Binding-site contacts:
Ligand atom C4 contacts residue GLY98 of chain 5.A at 3.2 Å.
Ligand atom O4' contacts residue LEU328 of chain 5.A at 3.0 Å.
Ligand atom O2 contacts residue LEU328 of chain 5.A at 2.2 Å.
Ligand atom C6 contacts residue GLY98 of chain 5.A at 4.1 Å.
Ligand atom OP2 contacts residue GLN252 of chain 5.A at 4.1 Å.
Ligand atom C5' contacts residue GLN252 of chain 5.A at 3.4 Å.
Ligand atom C1' contacts residue LEU328 of chain 5.A at 3.9 Å (hydrophobic).
Ligand atom OP1 contacts residue ARG391 of chain 5.A at 3.8 Å.
Ligand atom C5 contacts residue GLY98 of chain 5.A at 2.9 Å.
Ligand atom O4 contacts residue PRO334 of chain 5.A at 3.7 Å.
Ligand atom O4' contacts residue PRO334 of chain 5.A at 4.0 Å.
Ligand atom P contacts residue PHE333 of chain 5.A at 3.8 Å.
Ligand atom C2 contacts residue LEU328 of chain 5.A at 3.0 Å (hydrophobic).
Ligand atom C6 contacts residue PHE333 of chain 5.A at 3.7 Å (hydrophobic).
Ligand atom OP1 contacts residue GLN252 of chain 5.A at 3.7 Å.
Ligand atom N3 contacts residue LEU328 of chain 5.A at 3.9 Å.
Ligand atom N1 contacts residue LEU328 of chain 5.A at 3.8 Å.
Ligand atom OP2 contacts residue PHE333 of chain 5.A at 3.3 Å.
Ligand atom C5' contacts residue PHE333 of chain 5.A at 3.2 Å (hydrophobic).
Ligand atom C2' contacts residue PHE333 of chain 5.A at 2.9 Å (hydrophobic).
Ligand atom O2 contacts residue PRO334 of chain 5.A at 3.8 Å.
Ligand atom O4 contacts residue ALA259 of chain 5.A at 3.2 Å.
Ligand atom C2 contacts residue PRO334 of chain 5.A at 3.7 Å (hydrophobic).
Ligand atom O4' contacts residue GLN252 of chain 5.A at 3.9 Å.
Ligand atom C1' contacts residue PHE333 of chain 5.A at 3.1 Å (hydrophobic).
Ligand atom N3 contacts residue PRO334 of chain 5.A at 3.5 Å.
Ligand atom OP2 contacts residue GLU102 of chain 5.A at 3.5 Å (salt-bridge).
Ligand atom O5' contacts residue PHE333 of chain 5.A at 3.8 Å.
Ligand atom C4' contacts residue GLN252 of chain 5.A at 3.5 Å.
Ligand atom O3' contacts residue PHE333 of chain 5.A at 3.5 Å.
Ligand atom OP2 contacts residue ARG391 of chain 5.A at 3.9 Å.
Ligand atom C4' contacts residue LEU328 of chain 5.A at 4.1 Å (hydrophobic).
Ligand atom O5' contacts residue GLN252 of chain 5.A at 3.1 Å (h-bond).
Ligand atom N1 contacts residue PHE333 of chain 5.A at 3.8 Å.
Ligand atom O4 contacts residue GLY98 of chain 5.A at 2.8 Å (h-bond).
Ligand atom C7 contacts residue TYR336 of chain 5.A at 3.6 Å (hydrophobic).
Ligand atom C2' contacts residue LEU328 of chain 5.A at 3.7 Å (hydrophobic).
Ligand atom O5' contacts residue LEU328 of chain 5.A at 3.6 Å.
Ligand atom C4 contacts residue PRO334 of chain 5.A at 3.6 Å (hydrophobic).
Ligand atom C3' contacts residue PHE333 of chain 5.A at 3.8 Å (hydrophobic).

Sequence of chain 5.A:
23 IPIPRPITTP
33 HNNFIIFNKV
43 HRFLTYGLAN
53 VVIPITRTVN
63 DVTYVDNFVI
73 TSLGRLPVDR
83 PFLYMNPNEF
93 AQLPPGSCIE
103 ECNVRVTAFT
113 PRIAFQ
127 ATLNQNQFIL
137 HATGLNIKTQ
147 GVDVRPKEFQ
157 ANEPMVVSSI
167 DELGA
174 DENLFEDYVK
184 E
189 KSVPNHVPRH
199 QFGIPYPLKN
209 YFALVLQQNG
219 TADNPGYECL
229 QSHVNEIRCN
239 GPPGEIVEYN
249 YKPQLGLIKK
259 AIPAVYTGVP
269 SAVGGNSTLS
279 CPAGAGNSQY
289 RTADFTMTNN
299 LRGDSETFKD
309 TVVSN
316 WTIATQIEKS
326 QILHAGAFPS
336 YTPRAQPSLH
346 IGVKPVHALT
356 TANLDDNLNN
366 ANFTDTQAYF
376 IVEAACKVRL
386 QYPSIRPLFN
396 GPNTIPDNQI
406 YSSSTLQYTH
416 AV

This small molecule binds to this protein.
Small molecule (SMILES): Cc1cn([C@H]2C[C@H](O[P](=O)(O)OC[C@H]3O[C@@H](n4cc(C)c(=O)[nH]c4=O)C[C@@H]3O)[C@@H](CO[P](=O)(O)O[C@H]3C[C@H](n4ccc(=O)[nH]c4=O)O[C@@H]3COP(=O)=O)O2)c(=O)[nH]c1=O